Sequence of chain 1.B:
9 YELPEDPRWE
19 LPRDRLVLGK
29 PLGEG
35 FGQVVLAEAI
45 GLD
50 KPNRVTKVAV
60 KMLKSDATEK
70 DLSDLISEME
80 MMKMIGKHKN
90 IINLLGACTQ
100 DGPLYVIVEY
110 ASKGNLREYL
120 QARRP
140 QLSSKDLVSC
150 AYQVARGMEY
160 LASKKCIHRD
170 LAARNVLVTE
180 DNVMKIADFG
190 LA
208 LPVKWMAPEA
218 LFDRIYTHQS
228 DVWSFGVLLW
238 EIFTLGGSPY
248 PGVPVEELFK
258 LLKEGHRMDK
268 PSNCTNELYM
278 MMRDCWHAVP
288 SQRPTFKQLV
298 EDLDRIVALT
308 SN

A small-molecule ligand and the protein it binds are described below.
Small molecule (SMILES): COc1cc(OC)c(Cl)c(N2Cc3cnc(NC4CCCCC4)nc3N([C@H]3CCN(C(=O)/C=C/CN(C)C)C3)C2=O)c1Cl

Binding-site contacts:
Ligand atom CBD contacts residue ALA110 of chain 1.B at 3.5 Å (hydrophobic).
Ligand atom CBI contacts residue ALA110 of chain 1.B at 3.6 Å (hydrophobic).
Ligand atom CAW contacts residue VAL105 of chain 1.B at 3.6 Å (hydrophobic).
Ligand atom C5 contacts residue LEU176 of chain 1.B at 3.5 Å (hydrophobic).
Ligand atom CAP contacts residue ASP187 of chain 1.B at 3.7 Å.
Ligand atom CLR contacts residue ALA186 of chain 1.B at 3.3 Å.
Ligand atom C4 contacts residue LEU176 of chain 1.B at 3.8 Å (hydrophobic).
Ligand atom OAK contacts residue VAL38 of chain 1.B at 3.7 Å.
Ligand atom CLS contacts residue LYS60 of chain 1.B at 3.8 Å.
Ligand atom C6 contacts residue ALA58 of chain 1.B at 3.8 Å (hydrophobic).
Ligand atom CBE contacts residue ALA110 of chain 1.B at 3.7 Å (hydrophobic).
Ligand atom CBE contacts residue GLY113 of chain 1.B at 3.7 Å.
Ligand atom CLR contacts residue ASP187 of chain 1.B at 3.7 Å.
Ligand atom CAV contacts residue ASP187 of chain 1.B at 3.7 Å.
Ligand atom CBB contacts residue LEU176 of chain 1.B at 3.6 Å (hydrophobic).
Ligand atom CBQ contacts residue GLU117 of chain 1.B at 3.1 Å.
Ligand atom OAU contacts residue LYS60 of chain 1.B at 3.6 Å.
Ligand atom CBN contacts residue GLU117 of chain 1.B at 3.5 Å.
Ligand atom CBP contacts residue GLU117 of chain 1.B at 3.3 Å.
Ligand atom N1 contacts residue ALA110 of chain 1.B at 2.9 Å (h-bond).
Ligand atom CLR contacts residue LEU176 of chain 1.B at 3.8 Å.
Ligand atom N1 contacts residue TYR109 of chain 1.B at 3.8 Å.
Ligand atom CBM contacts residue GLU117 of chain 1.B at 3.7 Å.
Ligand atom CAJ contacts residue VAL107 of chain 1.B at 3.7 Å (hydrophobic).
Ligand atom CLS contacts residue VAL107 of chain 1.B at 3.6 Å.
Ligand atom C6 contacts residue GLU108 of chain 1.B at 3.2 Å.
Ligand atom CLS contacts residue VAL38 of chain 1.B at 3.8 Å.
Ligand atom NBO contacts residue GLU117 of chain 1.B at 2.6 Å (salt-bridge).
Ligand atom CAV contacts residue PHE188 of chain 1.B at 3.7 Å (hydrophobic).
Ligand atom C6 contacts residue LEU176 of chain 1.B at 3.7 Å (hydrophobic).
Ligand atom CAZ contacts residue LEU30 of chain 1.B at 3.5 Å (hydrophobic).
Ligand atom C6 contacts residue ALA110 of chain 1.B at 3.6 Å (hydrophobic).
Ligand atom OAU contacts residue VAL107 of chain 1.B at 3.5 Å.
Ligand atom CLR contacts residue ILE91 of chain 1.B at 3.8 Å.
Ligand atom OBK contacts residue LEU176 of chain 1.B at 3.6 Å.
Ligand atom NBC contacts residue ALA110 of chain 1.B at 2.7 Å (h-bond).
Ligand atom CAW contacts residue GLU77 of chain 1.B at 3.5 Å.
Ligand atom C2 contacts residue ALA110 of chain 1.B at 3.6 Å (hydrophobic).
Ligand atom OAT contacts residue ASP187 of chain 1.B at 3.1 Å (salt-bridge).
Ligand atom CAM contacts residue VAL107 of chain 1.B at 3.5 Å (hydrophobic).